Sequence of chain 1.A:
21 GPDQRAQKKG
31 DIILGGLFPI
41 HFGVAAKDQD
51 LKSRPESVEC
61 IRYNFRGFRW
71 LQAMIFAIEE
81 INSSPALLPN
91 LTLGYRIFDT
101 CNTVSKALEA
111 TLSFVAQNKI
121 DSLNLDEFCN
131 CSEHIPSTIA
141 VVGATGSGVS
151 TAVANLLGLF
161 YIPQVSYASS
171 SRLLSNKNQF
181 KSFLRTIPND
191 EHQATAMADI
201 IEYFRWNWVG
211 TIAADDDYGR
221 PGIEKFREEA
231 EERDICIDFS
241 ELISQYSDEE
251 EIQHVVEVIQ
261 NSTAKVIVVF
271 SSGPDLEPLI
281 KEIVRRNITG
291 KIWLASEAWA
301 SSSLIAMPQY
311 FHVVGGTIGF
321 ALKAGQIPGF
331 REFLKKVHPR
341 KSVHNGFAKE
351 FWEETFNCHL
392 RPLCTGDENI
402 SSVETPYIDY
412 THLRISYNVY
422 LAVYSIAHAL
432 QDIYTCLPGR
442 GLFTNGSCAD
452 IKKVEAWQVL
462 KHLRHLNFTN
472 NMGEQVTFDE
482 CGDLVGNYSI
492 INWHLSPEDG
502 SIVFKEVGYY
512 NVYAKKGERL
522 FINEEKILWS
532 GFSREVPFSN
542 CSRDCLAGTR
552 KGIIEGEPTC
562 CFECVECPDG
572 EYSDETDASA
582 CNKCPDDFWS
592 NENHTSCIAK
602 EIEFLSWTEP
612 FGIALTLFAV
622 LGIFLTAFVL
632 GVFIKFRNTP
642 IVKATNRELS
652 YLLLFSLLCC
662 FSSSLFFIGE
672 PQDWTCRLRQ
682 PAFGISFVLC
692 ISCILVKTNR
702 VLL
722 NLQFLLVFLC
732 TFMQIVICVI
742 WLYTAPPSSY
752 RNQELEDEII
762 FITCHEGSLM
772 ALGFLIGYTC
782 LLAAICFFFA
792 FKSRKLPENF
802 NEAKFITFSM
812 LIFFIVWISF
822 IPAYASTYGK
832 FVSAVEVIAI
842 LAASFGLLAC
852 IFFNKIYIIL

A small-molecule ligand and the protein it binds are described below.
Small molecule (SMILES): CC(C)(Cc1ccc2ccccc2c1)NC[C@@H](O)COc1cccc(Cl)c1C#N

Binding-site contacts:
Ligand atom C13 contacts residue ILE841 of chain 1.A at 3.5 Å (hydrophobic).
Ligand atom C10 contacts residue PHE814 of chain 1.A at 3.5 Å (hydrophobic).
Ligand atom C16 contacts residue GLN681 of chain 1.A at 3.5 Å.
Ligand atom C18 contacts residue TYR825 of chain 1.A at 3.1 Å (hydrophobic).
Ligand atom O2 contacts residue GLN681 of chain 1.A at 2.5 Å (h-bond).
Ligand atom C3 contacts residue GLU837 of chain 1.A at 3.4 Å.
Ligand atom C15 contacts residue GLN681 of chain 1.A at 3.5 Å.
Ligand atom N2 contacts residue GLU837 of chain 1.A at 2.7 Å (salt-bridge).
Ligand atom O2 contacts residue ARG680 of chain 1.A at 3.4 Å (salt-bridge).
Ligand atom C21 contacts residue LEU770 of chain 1.A at 3.6 Å (hydrophobic).
Ligand atom C16 contacts residue TYR825 of chain 1.A at 3.2 Å (hydrophobic).
Ligand atom C15 contacts residue LEU773 of chain 1.A at 3.6 Å (hydrophobic).
Ligand atom C16 contacts residue GLU837 of chain 1.A at 3.7 Å.
Ligand atom C7 contacts residue PHE684 of chain 1.A at 3.4 Å (hydrophobic).
Ligand atom C2 contacts residue GLU837 of chain 1.A at 3.3 Å.
Ligand atom C15 contacts residue GLU837 of chain 1.A at 3.6 Å.
Ligand atom C19 contacts residue TYR825 of chain 1.A at 3.4 Å (hydrophobic).
Ligand atom C8 contacts residue TRP818 of chain 1.A at 3.4 Å (hydrophobic).
Ligand atom C12 contacts residue PHE684 of chain 1.A at 3.8 Å (hydrophobic).
Ligand atom C8 contacts residue PHE684 of chain 1.A at 3.5 Å (hydrophobic).
Ligand atom C14 contacts residue GLU837 of chain 1.A at 3.5 Å.
Ligand atom C23 contacts residue TYR825 of chain 1.A at 3.8 Å (hydrophobic).
Ligand atom C1 contacts residue ILE777 of chain 1.A at 3.7 Å (hydrophobic).
Ligand atom C17 contacts residue LEU773 of chain 1.A at 3.6 Å (hydrophobic).
Ligand atom C4 contacts residue GLN681 of chain 1.A at 3.2 Å.
Ligand atom C4 contacts residue GLU837 of chain 1.A at 3.5 Å.
Ligand atom O2 contacts residue GLU837 of chain 1.A at 3.3 Å (salt-bridge).
Ligand atom C17 contacts residue TYR825 of chain 1.A at 3.2 Å (hydrophobic).
Ligand atom C3 contacts residue PHE821 of chain 1.A at 3.4 Å (hydrophobic).
Ligand atom C9 contacts residue TRP818 of chain 1.A at 3.3 Å (hydrophobic).
Ligand atom C22 contacts residue GLU767 of chain 1.A at 3.3 Å.
Ligand atom C23 contacts residue GLU767 of chain 1.A at 3.0 Å.
Ligand atom N1 contacts residue TYR825 of chain 1.A at 3.3 Å.
Ligand atom N2 contacts residue GLN681 of chain 1.A at 2.8 Å (h-bond).
Ligand atom O1 contacts residue TYR825 of chain 1.A at 3.0 Å (h-bond).
Ligand atom C2 contacts residue GLN681 of chain 1.A at 3.4 Å.
Ligand atom C24 contacts residue TYR825 of chain 1.A at 3.5 Å (hydrophobic).
Ligand atom C6 contacts residue PHE684 of chain 1.A at 3.3 Å (hydrophobic).
Ligand atom C5 contacts residue PHE684 of chain 1.A at 3.8 Å (hydrophobic).
Ligand atom C9 contacts residue PHE814 of chain 1.A at 3.7 Å (hydrophobic).